Binding-site contacts:
Ligand atom O5 contacts residue ASN657 of chain 1.E at 2.4 Å (h-bond).
Ligand atom N2 contacts residue ASN657 of chain 1.E at 3.7 Å.
Ligand atom C7 contacts residue TYR655 of chain 1.E at 3.6 Å (hydrophobic).
Ligand atom O7 contacts residue TYR655 of chain 1.E at 3.4 Å.
Ligand atom C2 contacts residue ASN657 of chain 1.E at 2.5 Å.
Ligand atom C8 contacts residue TYR655 of chain 1.E at 3.9 Å (hydrophobic).
Ligand atom C5 contacts residue ASN657 of chain 1.E at 3.1 Å.
Ligand atom C4 contacts residue ASN657 of chain 1.E at 3.1 Å.
Ligand atom O4 contacts residue ASN657 of chain 1.E at 4.5 Å.
Ligand atom C6 contacts residue ASN657 of chain 1.E at 3.5 Å.
Ligand atom N2 contacts residue TYR655 of chain 1.E at 3.7 Å.
Ligand atom O6 contacts residue ASN657 of chain 1.E at 3.2 Å (h-bond).
Ligand atom C3 contacts residue ASN657 of chain 1.E at 3.4 Å.
Ligand atom C2 contacts residue TYR655 of chain 1.E at 3.9 Å (hydrophobic).
Ligand atom O3 contacts residue ASN657 of chain 1.E at 4.2 Å.
Ligand atom C1 contacts residue TYR655 of chain 1.E at 4.0 Å (hydrophobic).
Ligand atom C1 contacts residue ASN657 of chain 1.E at 1.4 Å.

Sequence of chain 1.E:
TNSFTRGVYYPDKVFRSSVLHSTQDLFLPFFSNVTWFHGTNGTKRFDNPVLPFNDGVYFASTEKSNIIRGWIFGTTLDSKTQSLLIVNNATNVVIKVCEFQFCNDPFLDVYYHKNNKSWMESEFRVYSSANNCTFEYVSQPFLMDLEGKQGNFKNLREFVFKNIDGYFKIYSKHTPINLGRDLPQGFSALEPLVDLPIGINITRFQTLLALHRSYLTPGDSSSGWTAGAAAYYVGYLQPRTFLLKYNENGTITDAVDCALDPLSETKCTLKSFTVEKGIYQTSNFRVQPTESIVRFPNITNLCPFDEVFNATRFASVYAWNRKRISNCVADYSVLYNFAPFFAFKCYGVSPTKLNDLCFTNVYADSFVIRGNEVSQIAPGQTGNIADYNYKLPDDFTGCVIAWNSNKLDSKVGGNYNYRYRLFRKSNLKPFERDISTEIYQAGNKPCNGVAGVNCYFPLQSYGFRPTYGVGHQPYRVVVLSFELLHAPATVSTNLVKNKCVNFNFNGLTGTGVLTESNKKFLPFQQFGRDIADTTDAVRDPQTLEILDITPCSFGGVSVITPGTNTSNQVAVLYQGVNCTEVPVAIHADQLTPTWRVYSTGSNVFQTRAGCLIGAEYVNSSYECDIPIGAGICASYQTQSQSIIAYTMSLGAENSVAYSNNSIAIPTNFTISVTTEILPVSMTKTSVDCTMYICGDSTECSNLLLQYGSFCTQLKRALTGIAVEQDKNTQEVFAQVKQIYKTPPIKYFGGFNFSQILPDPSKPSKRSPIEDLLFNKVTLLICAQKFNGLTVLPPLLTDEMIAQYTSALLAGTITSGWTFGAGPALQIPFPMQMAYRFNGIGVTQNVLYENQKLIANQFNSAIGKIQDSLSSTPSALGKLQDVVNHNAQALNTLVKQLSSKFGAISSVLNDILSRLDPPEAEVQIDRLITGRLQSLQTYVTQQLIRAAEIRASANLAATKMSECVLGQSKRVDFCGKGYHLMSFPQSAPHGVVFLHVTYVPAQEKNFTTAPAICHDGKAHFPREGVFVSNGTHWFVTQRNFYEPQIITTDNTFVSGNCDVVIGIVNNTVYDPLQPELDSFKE

The small molecule below binds the protein below.
Small molecule (SMILES): CC(=O)N[C@@H]1[C@@H](O)[C@H](O)[C@@H](CO)O[C@H]1O